This protein binds this small molecule.
Small molecule (SMILES): O=C[C@@H]1CCCN1C(=O)[C@@H]1CCCN1C(=O)[C@@H]1CCCN1C(=O)[C@@H]1CCCN1C(=O)[C@@H]1CCCN1C(=O)[C@@H]1CCCN1C(=O)[C@@H]1CCCN1C(=O)[C@@H]1CCCN1C(=O)[C@@H]1CCCN1

Sequence of chain 1.A:
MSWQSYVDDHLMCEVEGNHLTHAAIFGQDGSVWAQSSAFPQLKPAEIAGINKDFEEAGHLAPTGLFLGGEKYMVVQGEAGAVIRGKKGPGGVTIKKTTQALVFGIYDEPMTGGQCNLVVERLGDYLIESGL

Binding-site contacts:
Ligand atom CD contacts residue TRP3 of chain 1.A at 3.7 Å (hydrophobic).
Ligand atom CD contacts residue TYR125 of chain 1.A at 3.2 Å (hydrophobic).
Ligand atom CD contacts residue TRP33 of chain 1.A at 3.4 Å (hydrophobic).
Ligand atom CB contacts residue TYR6 of chain 1.A at 3.8 Å (hydrophobic).
Ligand atom CG contacts residue TRP3 of chain 1.A at 3.6 Å (hydrophobic).
Ligand atom CA contacts residue TRP3 of chain 1.A at 3.8 Å (hydrophobic).
Ligand atom CA contacts residue TYR6 of chain 1.A at 3.5 Å (hydrophobic).
Ligand atom CB contacts residue MET1 of chain 1.A at 3.5 Å (hydrophobic).
Ligand atom CG contacts residue SER129 of chain 1.A at 4.0 Å.
Ligand atom CB contacts residue SER129 of chain 1.A at 3.8 Å.
Ligand atom CG contacts residue GLN99 of chain 1.A at 4.0 Å.
Ligand atom CG contacts residue TRP33 of chain 1.A at 3.5 Å (hydrophobic).
Ligand atom C contacts residue TYR125 of chain 1.A at 3.2 Å (hydrophobic).
Ligand atom CB contacts residue LEU131 of chain 1.A at 3.9 Å (hydrophobic).
Ligand atom CD contacts residue TYR6 of chain 1.A at 3.9 Å (hydrophobic).
Ligand atom O contacts residue MET1 of chain 1.A at 3.8 Å.
Ligand atom CA contacts residue TYR125 of chain 1.A at 3.3 Å (hydrophobic).
Ligand atom C contacts residue TRP3 of chain 1.A at 4.0 Å (hydrophobic).
Ligand atom O contacts residue TRP3 of chain 1.A at 2.8 Å (h-bond).
Ligand atom CG contacts residue MET1 of chain 1.A at 3.5 Å (hydrophobic).
Ligand atom N contacts residue TYR6 of chain 1.A at 3.6 Å.
Ligand atom CB contacts residue TYR125 of chain 1.A at 3.5 Å (hydrophobic).
Ligand atom N contacts residue TRP3 of chain 1.A at 3.7 Å.
Ligand atom CG contacts residue SER2 of chain 1.A at 3.9 Å.
Ligand atom CG contacts residue LEU131 of chain 1.A at 3.7 Å (hydrophobic).
Ligand atom CB contacts residue TRP33 of chain 1.A at 3.8 Å (hydrophobic).
Ligand atom CG contacts residue LEU126 of chain 1.A at 3.8 Å (hydrophobic).
Ligand atom CA contacts residue TRP33 of chain 1.A at 4.0 Å (hydrophobic).
Ligand atom CB contacts residue SER2 of chain 1.A at 4.0 Å.
Ligand atom CG contacts residue TYR6 of chain 1.A at 3.4 Å (hydrophobic).
Ligand atom N contacts residue MET1 of chain 1.A at 4.1 Å.
Ligand atom O contacts residue TYR125 of chain 1.A at 2.5 Å (h-bond).
Ligand atom O contacts residue LEU131 of chain 1.A at 4.1 Å.
Ligand atom O contacts residue TYR6 of chain 1.A at 2.6 Å (h-bond).
Ligand atom CD contacts residue MET1 of chain 1.A at 3.8 Å (hydrophobic).
Ligand atom CB contacts residue TRP3 of chain 1.A at 4.0 Å (hydrophobic).
Ligand atom CG contacts residue TYR125 of chain 1.A at 3.2 Å (hydrophobic).
Ligand atom N contacts residue TYR125 of chain 1.A at 3.1 Å (h-bond).
Ligand atom CD contacts residue LEU131 of chain 1.A at 3.7 Å (hydrophobic).
Ligand atom C contacts residue TYR6 of chain 1.A at 3.3 Å (hydrophobic).